Sequence of chain 1.T:
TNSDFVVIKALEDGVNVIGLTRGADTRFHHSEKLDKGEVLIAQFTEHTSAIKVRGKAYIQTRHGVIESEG

This small molecule binds to this protein.
Small molecule (SMILES): N[C@@H](Cc1c[nH]c2ccccc12)C(=O)O

Binding-site contacts:
Ligand atom CD1 contacts residue GLN45 of chain 1.S at 3.6 Å.
Ligand atom C contacts residue GLY25 of chain 1.T at 3.5 Å.
Ligand atom NE1 contacts residue ALA44 of chain 1.S at 3.7 Å.
Ligand atom O contacts residue ARG24 of chain 1.T at 3.6 Å.
Ligand atom CB contacts residue THR28 of chain 1.T at 3.6 Å.
Ligand atom CA contacts residue HIS31 of chain 1.S at 3.9 Å.
Ligand atom O contacts residue THR47 of chain 1.S at 3.5 Å (h-bond).
Ligand atom OXT contacts residue THR47 of chain 1.S at 2.5 Å (h-bond).
Ligand atom OXT contacts residue HIS31 of chain 1.S at 3.8 Å.
Ligand atom N contacts residue ASP27 of chain 1.T at 3.1 Å (salt-bridge).
Ligand atom CE2 contacts residue ALA44 of chain 1.S at 3.9 Å (hydrophobic).
Ligand atom CZ2 contacts residue THR50 of chain 1.S at 3.9 Å.
Ligand atom CE2 contacts residue THR50 of chain 1.S at 4.0 Å.
Ligand atom O contacts residue GLY25 of chain 1.T at 2.9 Å (h-bond).
Ligand atom CD1 contacts residue SER51 of chain 1.T at 3.5 Å.
Ligand atom N contacts residue ARG24 of chain 1.T at 3.9 Å.
Ligand atom CD1 contacts residue THR47 of chain 1.S at 3.8 Å.
Ligand atom CE3 contacts residue HIS32 of chain 1.S at 3.9 Å.
Ligand atom OXT contacts residue THR50 of chain 1.S at 2.9 Å (h-bond).
Ligand atom CB contacts residue THR23 of chain 1.T at 3.8 Å.
Ligand atom CB contacts residue SER51 of chain 1.T at 3.5 Å.
Ligand atom CA contacts residue THR28 of chain 1.T at 3.4 Å.
Ligand atom OXT contacts residue HIS49 of chain 1.S at 3.8 Å.
Ligand atom N contacts residue THR23 of chain 1.T at 2.8 Å (h-bond).
Ligand atom CZ2 contacts residue ALA44 of chain 1.S at 3.9 Å (hydrophobic).
Ligand atom N contacts residue GLY25 of chain 1.T at 2.8 Å (h-bond).
Ligand atom CZ3 contacts residue GLY21 of chain 1.S at 3.6 Å.
Ligand atom CZ2 contacts residue ILE53 of chain 1.S at 3.9 Å (hydrophobic).
Ligand atom CA contacts residue GLY25 of chain 1.T at 3.6 Å.
Ligand atom C contacts residue THR50 of chain 1.S at 3.9 Å.
Ligand atom CA contacts residue THR23 of chain 1.T at 3.8 Å.
Ligand atom O contacts residue SER51 of chain 1.T at 3.0 Å (h-bond).
Ligand atom CG contacts residue SER51 of chain 1.T at 3.9 Å.
Ligand atom C contacts residue SER51 of chain 1.T at 3.7 Å.
Ligand atom CE3 contacts residue HIS31 of chain 1.S at 3.9 Å.
Ligand atom C contacts residue THR47 of chain 1.S at 3.4 Å.
Ligand atom CE2 contacts residue GLN45 of chain 1.S at 4.0 Å.
Ligand atom N contacts residue THR28 of chain 1.T at 3.0 Å (h-bond).
Ligand atom NE1 contacts residue GLN45 of chain 1.S at 2.9 Å (h-bond).
Ligand atom CH2 contacts residue GLY21 of chain 1.S at 3.4 Å.

Sequence of chain 1.S:
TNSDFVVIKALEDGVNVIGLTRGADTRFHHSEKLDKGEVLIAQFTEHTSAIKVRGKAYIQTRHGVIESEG